The protein below binds the small molecule below.
Small molecule (SMILES): C[C@H](N)C(=O)NCC(=O)N[C@@H](CC(N)=O)C(=O)N[C@@H](Cc1ccccc1)C(=O)N[C@@H](Cc1ccccc1)C(=O)N[C@@H](CCC(N)=O)C(=O)N[C@@H](CC(N)=O)C(=O)N[C@@H](C)C=O

Sequence of chain 1.C:
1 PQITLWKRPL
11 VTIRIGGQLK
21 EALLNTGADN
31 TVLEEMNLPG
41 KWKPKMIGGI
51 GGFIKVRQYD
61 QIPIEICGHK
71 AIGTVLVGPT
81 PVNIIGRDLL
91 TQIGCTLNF

Sequence of chain 1.D:
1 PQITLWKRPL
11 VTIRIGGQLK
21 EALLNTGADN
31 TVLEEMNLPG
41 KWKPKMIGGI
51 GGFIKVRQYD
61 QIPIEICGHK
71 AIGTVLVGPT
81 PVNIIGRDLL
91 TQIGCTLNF

Binding-site contacts:
Ligand atom C contacts residue ASN25 of chain 1.C at 3.4 Å.
Ligand atom O contacts residue GLY49 of chain 1.D at 3.4 Å.
Ligand atom CA contacts residue GLY48 of chain 1.C at 3.4 Å.
Ligand atom CB contacts residue ASP29 of chain 1.C at 3.2 Å.
Ligand atom N contacts residue GLY27 of chain 1.D at 2.9 Å (h-bond).
Ligand atom CA contacts residue ASP29 of chain 1.D at 3.2 Å.
Ligand atom O contacts residue ASP29 of chain 1.C at 3.1 Å (salt-bridge).
Ligand atom OE1 contacts residue ALA28 of chain 1.C at 3.3 Å.
Ligand atom CB contacts residue ASN25 of chain 1.C at 3.5 Å.
Ligand atom O contacts residue ALA28 of chain 1.C at 3.5 Å.
Ligand atom N contacts residue GLY48 of chain 1.D at 3.2 Å (h-bond).
Ligand atom O contacts residue ASP29 of chain 1.D at 2.6 Å (salt-bridge).
Ligand atom OE1 contacts residue ASN30 of chain 1.C at 3.0 Å (h-bond).
Ligand atom CD1 contacts residue GLY27 of chain 1.C at 3.5 Å.
Ligand atom O contacts residue GLY27 of chain 1.C at 3.5 Å (h-bond).
Ligand atom CD2 contacts residue LEU23 of chain 1.C at 3.5 Å (hydrophobic).
Ligand atom N contacts residue GLY27 of chain 1.C at 2.9 Å (h-bond).
Ligand atom O contacts residue ASN25 of chain 1.C at 2.6 Å (h-bond).
Ligand atom CB contacts residue ILE47 of chain 1.D at 3.5 Å (hydrophobic).
Ligand atom CA contacts residue ARG8 of chain 1.C at 3.3 Å.
Ligand atom N contacts residue GLY48 of chain 1.C at 2.8 Å (h-bond).
Ligand atom OD1 contacts residue ARG8 of chain 1.D at 2.6 Å (salt-bridge).
Ligand atom CD2 contacts residue GLY27 of chain 1.D at 3.5 Å.
Ligand atom CA contacts residue ASP29 of chain 1.C at 3.5 Å.
Ligand atom ND2 contacts residue ILE50 of chain 1.C at 2.9 Å.
Ligand atom CB contacts residue GLY48 of chain 1.D at 3.3 Å.
Ligand atom N contacts residue ASP29 of chain 1.C at 2.7 Å (salt-bridge).
Ligand atom CD1 contacts residue LEU23 of chain 1.D at 3.5 Å (hydrophobic).
Ligand atom ND2 contacts residue ILE84 of chain 1.D at 3.3 Å.
Ligand atom CA contacts residue GLY27 of chain 1.C at 3.4 Å.
Ligand atom N contacts residue GLY48 of chain 1.D at 2.7 Å (h-bond).
Ligand atom NE2 contacts residue ASN30 of chain 1.C at 2.8 Å (h-bond).
Ligand atom O contacts residue ALA28 of chain 1.D at 3.3 Å.
Ligand atom CE1 contacts residue PRO81 of chain 1.C at 3.2 Å (hydrophobic).
Ligand atom O contacts residue GLY48 of chain 1.C at 3.4 Å (h-bond).
Ligand atom CG contacts residue ARG8 of chain 1.D at 3.5 Å.
Ligand atom CG contacts residue ILE50 of chain 1.C at 3.3 Å (hydrophobic).
Ligand atom OE1 contacts residue ASP29 of chain 1.C at 3.2 Å (salt-bridge).
Ligand atom O contacts residue GLY49 of chain 1.C at 3.4 Å.
Ligand atom CA contacts residue ASN30 of chain 1.C at 3.2 Å.